Binding-site contacts:
Ligand atom C5 contacts residue ASN317 of chain 1.C at 3.8 Å.
Ligand atom C7 contacts residue PHE312 of chain 1.C at 4.5 Å (hydrophobic).
Ligand atom C2 contacts residue ASN317 of chain 1.C at 2.5 Å.
Ligand atom N2 contacts residue ASN317 of chain 1.C at 3.0 Å (h-bond).
Ligand atom C4 contacts residue ASN317 of chain 1.C at 4.3 Å.
Ligand atom O5 contacts residue ASN317 of chain 1.C at 2.4 Å (h-bond).
Ligand atom C8 contacts residue PHE312 of chain 1.C at 3.8 Å (hydrophobic).
Ligand atom C8 contacts residue LEU342 of chain 1.C at 3.5 Å (hydrophobic).
Ligand atom O7 contacts residue GLY313 of chain 1.C at 3.5 Å.
Ligand atom O7 contacts residue ASN317 of chain 1.C at 4.2 Å.
Ligand atom C7 contacts residue ASN317 of chain 1.C at 3.8 Å.
Ligand atom C8 contacts residue GLY313 of chain 1.C at 3.9 Å.
Ligand atom C3 contacts residue ASN317 of chain 1.C at 3.9 Å.
Ligand atom O3 contacts residue VAL341 of chain 1.C at 3.7 Å.
Ligand atom C1 contacts residue ASN317 of chain 1.C at 1.5 Å.
Ligand atom O7 contacts residue PHE312 of chain 1.C at 4.5 Å.
Ligand atom C8 contacts residue PHE316 of chain 1.C at 3.7 Å (hydrophobic).
Ligand atom C7 contacts residue GLY313 of chain 1.C at 3.8 Å.

Sequence of chain 1.C:
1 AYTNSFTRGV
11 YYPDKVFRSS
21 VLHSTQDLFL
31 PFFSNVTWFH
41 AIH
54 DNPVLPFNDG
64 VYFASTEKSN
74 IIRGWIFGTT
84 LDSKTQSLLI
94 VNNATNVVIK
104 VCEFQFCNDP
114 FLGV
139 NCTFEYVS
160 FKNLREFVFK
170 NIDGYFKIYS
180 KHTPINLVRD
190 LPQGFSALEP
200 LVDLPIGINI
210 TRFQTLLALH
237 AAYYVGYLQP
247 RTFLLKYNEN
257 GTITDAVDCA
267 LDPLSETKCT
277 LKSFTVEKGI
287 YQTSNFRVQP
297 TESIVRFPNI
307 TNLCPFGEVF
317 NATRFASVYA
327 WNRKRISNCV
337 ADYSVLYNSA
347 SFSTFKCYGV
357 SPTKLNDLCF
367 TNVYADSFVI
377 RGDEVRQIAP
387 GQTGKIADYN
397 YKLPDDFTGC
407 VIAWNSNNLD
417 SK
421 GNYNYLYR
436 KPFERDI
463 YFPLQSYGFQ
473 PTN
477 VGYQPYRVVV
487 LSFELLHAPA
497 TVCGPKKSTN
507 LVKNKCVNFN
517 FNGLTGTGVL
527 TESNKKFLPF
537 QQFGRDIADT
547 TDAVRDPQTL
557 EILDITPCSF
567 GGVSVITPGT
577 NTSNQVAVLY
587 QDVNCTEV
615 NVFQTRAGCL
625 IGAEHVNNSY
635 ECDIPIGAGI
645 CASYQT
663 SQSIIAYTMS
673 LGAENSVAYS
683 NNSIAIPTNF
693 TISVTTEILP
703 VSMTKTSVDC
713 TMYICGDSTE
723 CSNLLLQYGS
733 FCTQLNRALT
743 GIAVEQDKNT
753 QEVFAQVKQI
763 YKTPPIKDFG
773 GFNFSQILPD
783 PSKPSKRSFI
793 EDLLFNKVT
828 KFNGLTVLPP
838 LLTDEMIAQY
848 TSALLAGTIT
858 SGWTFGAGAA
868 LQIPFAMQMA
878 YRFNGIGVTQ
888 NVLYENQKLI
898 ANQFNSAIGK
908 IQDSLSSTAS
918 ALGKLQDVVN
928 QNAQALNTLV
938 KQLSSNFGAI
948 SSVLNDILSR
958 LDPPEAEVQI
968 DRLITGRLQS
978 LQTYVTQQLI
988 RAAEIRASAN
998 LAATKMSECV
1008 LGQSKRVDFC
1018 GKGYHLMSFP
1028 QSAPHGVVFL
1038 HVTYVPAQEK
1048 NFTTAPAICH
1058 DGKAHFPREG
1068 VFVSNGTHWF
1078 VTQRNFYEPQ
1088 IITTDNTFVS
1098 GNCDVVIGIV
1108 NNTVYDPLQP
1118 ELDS

A small-molecule ligand and the protein it binds are described below.
Small molecule (SMILES): CC(=O)N[C@@H]1[C@@H](O)[C@H](O)[C@@H](CO)O[C@H]1O